Binding-site contacts:
Ligand atom C2 contacts residue GLY281 of chain 1.A at 3.4 Å.
Ligand atom C6 contacts residue ASP283 of chain 1.A at 3.4 Å.
Ligand atom C2 contacts residue SER282 of chain 1.A at 4.2 Å.
Ligand atom C2 contacts residue ASN3 of chain 1.A at 2.9 Å.
Ligand atom C5 contacts residue ASP283 of chain 1.A at 3.9 Å.
Ligand atom C7 contacts residue ASN3 of chain 1.A at 3.4 Å.
Ligand atom O7 contacts residue MET2 of chain 1.A at 4.1 Å.
Ligand atom N2 contacts residue GLY281 of chain 1.A at 3.6 Å.
Ligand atom O7 contacts residue GLY281 of chain 1.A at 2.9 Å (h-bond).
Ligand atom N2 contacts residue ASN3 of chain 1.A at 3.2 Å (h-bond).
Ligand atom C1 contacts residue SER282 of chain 1.A at 4.2 Å.
Ligand atom C3 contacts residue ASN3 of chain 1.A at 4.3 Å.
Ligand atom C1 contacts residue ASN3 of chain 1.A at 2.0 Å.
Ligand atom C5 contacts residue ASN3 of chain 1.A at 4.1 Å.
Ligand atom C6 contacts residue SER282 of chain 1.A at 4.5 Å.
Ligand atom O5 contacts residue SER282 of chain 1.A at 3.5 Å.
Ligand atom O5 contacts residue ASN3 of chain 1.A at 2.8 Å (h-bond).
Ligand atom C7 contacts residue GLY281 of chain 1.A at 3.0 Å.
Ligand atom O5 contacts residue ASP283 of chain 1.A at 3.3 Å (salt-bridge).
Ligand atom O6 contacts residue ASP283 of chain 1.A at 3.5 Å (salt-bridge).
Ligand atom C1 contacts residue ASP283 of chain 1.A at 4.3 Å.
Ligand atom C1 contacts residue GLY281 of chain 1.A at 3.6 Å.
Ligand atom O7 contacts residue ASN3 of chain 1.A at 3.1 Å (h-bond).
Ligand atom O6 contacts residue SER282 of chain 1.A at 3.6 Å.
Ligand atom C8 contacts residue GLY281 of chain 1.A at 3.3 Å.
Ligand atom O5 contacts residue GLY281 of chain 1.A at 4.1 Å.

Sequence of chain 1.A:
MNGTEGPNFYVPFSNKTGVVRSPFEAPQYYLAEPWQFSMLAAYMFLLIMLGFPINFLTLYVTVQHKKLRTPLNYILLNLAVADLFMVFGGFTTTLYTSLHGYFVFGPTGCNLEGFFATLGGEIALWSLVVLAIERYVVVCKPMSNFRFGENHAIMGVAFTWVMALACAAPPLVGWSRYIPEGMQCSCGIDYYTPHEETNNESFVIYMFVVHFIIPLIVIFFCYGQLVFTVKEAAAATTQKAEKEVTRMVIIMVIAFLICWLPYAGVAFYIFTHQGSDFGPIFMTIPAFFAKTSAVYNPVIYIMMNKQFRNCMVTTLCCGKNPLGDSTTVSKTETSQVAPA

The small molecule below binds the protein below.
Small molecule (SMILES): CC(=O)N[C@H]1CO[C@H](CO)[C@@H](O[C@]2(O)O[C@H](CO)[C@@H](O)[C@H](O)[C@H]2NC(C)=O)[C@@H]1O